Binding-site contacts:
Ligand atom C4A contacts residue SER282 of chain 1.A at 3.6 Å.
Ligand atom C4 contacts residue LEU577 of chain 1.A at 3.5 Å (hydrophobic).
Ligand atom O2B contacts residue ARG373 of chain 1.A at 3.6 Å (salt-bridge).
Ligand atom CAP contacts residue ASP572 of chain 1.A at 3.6 Å.
Ligand atom O3 contacts residue TPW1 of chain 1.C at 3.4 Å.
Ligand atom C8A contacts residue GLY281 of chain 1.A at 3.1 Å.
Ligand atom O4A contacts residue LYS575 of chain 1.A at 2.8 Å (salt-bridge).
Ligand atom OAP contacts residue ARG428 of chain 1.A at 3.6 Å.
Ligand atom N3A contacts residue SER282 of chain 1.A at 3.6 Å.
Ligand atom N7A contacts residue GLY281 of chain 1.A at 3.4 Å (h-bond).
Ligand atom C7P contacts residue LEU577 of chain 1.A at 3.6 Å (hydrophobic).
Ligand atom O2B contacts residue GLY281 of chain 1.A at 3.5 Å (h-bond).
Ligand atom C2A contacts residue TYR377 of chain 1.A at 3.6 Å (hydrophobic).
Ligand atom O3A contacts residue ARG284 of chain 1.A at 3.3 Å.
Ligand atom O9A contacts residue SER285 of chain 1.A at 3.1 Å (h-bond).
Ligand atom O2A contacts residue ARG428 of chain 1.A at 2.9 Å (salt-bridge).
Ligand atom C6P contacts residue ASP572 of chain 1.A at 3.5 Å.
Ligand atom O5A contacts residue ARG284 of chain 1.A at 3.0 Å (salt-bridge).
Ligand atom O9P contacts residue GLN266 of chain 1.A at 2.9 Å (h-bond).
Ligand atom O9P contacts residue GLN304 of chain 1.A at 3.2 Å (h-bond).
Ligand atom P3B contacts residue SER285 of chain 1.A at 3.6 Å.
Ligand atom O3B contacts residue ARG373 of chain 1.A at 3.6 Å (salt-bridge).
Ligand atom O2B contacts residue ARG284 of chain 1.A at 3.2 Å (salt-bridge).
Ligand atom CEP contacts residue GLN304 of chain 1.A at 3.4 Å.
Ligand atom O1 contacts residue TPW1 of chain 1.C at 3.0 Å (h-bond).
Ligand atom O2B contacts residue SER282 of chain 1.A at 3.2 Å.
Ligand atom O8A contacts residue SER285 of chain 1.A at 2.8 Å (h-bond).
Ligand atom O3 contacts residue GLY54 of chain 1.B at 2.9 Å (h-bond).
Ligand atom O9A contacts residue ARG284 of chain 1.A at 3.5 Å (salt-bridge).
Ligand atom O4B contacts residue LEU429 of chain 1.A at 3.4 Å.
Ligand atom CAP contacts residue ARG428 of chain 1.A at 3.4 Å.
Ligand atom OAP contacts residue ASP572 of chain 1.A at 2.7 Å (salt-bridge).
Ligand atom O5P contacts residue GLY444 of chain 1.A at 3.4 Å.
Ligand atom C5P contacts residue LEU424 of chain 1.A at 3.7 Å (hydrophobic).
Ligand atom O1 contacts residue GLN139 of chain 1.B at 3.2 Å (h-bond).
Ligand atom N1A contacts residue TYR377 of chain 1.A at 3.5 Å.
Ligand atom O9A contacts residue ARG373 of chain 1.A at 3.4 Å (salt-bridge).
Ligand atom O7A contacts residue ARG373 of chain 1.A at 3.0 Å (salt-bridge).
Ligand atom N1A contacts residue ALA374 of chain 1.A at 3.6 Å.
Ligand atom C1 contacts residue TPW1 of chain 1.C at 3.3 Å.

Sequence of chain 1.A:
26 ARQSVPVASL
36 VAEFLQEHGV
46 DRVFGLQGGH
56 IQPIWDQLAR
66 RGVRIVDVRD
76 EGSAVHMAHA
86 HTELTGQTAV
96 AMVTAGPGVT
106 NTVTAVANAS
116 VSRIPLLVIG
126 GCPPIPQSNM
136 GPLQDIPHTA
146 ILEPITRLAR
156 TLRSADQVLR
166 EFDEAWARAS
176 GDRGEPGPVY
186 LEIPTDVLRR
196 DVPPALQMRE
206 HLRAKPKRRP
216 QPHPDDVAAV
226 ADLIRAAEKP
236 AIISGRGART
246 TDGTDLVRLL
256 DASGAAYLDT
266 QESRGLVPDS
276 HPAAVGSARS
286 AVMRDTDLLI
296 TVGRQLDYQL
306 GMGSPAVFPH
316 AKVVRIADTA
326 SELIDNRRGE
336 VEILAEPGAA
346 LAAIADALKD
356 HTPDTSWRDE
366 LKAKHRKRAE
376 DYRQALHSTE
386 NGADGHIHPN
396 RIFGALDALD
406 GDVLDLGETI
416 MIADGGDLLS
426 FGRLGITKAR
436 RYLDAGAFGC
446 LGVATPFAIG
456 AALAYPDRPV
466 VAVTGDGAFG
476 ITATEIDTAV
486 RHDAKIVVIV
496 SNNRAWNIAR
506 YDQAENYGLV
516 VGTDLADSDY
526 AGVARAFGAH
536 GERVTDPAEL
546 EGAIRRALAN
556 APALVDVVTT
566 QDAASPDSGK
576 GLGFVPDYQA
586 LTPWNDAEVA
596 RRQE

A protein and the small-molecule ligand that binds it are described below.
Small molecule (SMILES): CC(C)(O)C(=O)SCCNC(=O)CCNC(=O)[C@H](O)C(C)(C)COP(=O)(O)OP(=O)(O)OC[C@H]1O[C@@H](n2cnc3c(N)ncnc32)[C@H](O)[C@@H]1OP(=O)(O)O

Sequence of chain 1.B:
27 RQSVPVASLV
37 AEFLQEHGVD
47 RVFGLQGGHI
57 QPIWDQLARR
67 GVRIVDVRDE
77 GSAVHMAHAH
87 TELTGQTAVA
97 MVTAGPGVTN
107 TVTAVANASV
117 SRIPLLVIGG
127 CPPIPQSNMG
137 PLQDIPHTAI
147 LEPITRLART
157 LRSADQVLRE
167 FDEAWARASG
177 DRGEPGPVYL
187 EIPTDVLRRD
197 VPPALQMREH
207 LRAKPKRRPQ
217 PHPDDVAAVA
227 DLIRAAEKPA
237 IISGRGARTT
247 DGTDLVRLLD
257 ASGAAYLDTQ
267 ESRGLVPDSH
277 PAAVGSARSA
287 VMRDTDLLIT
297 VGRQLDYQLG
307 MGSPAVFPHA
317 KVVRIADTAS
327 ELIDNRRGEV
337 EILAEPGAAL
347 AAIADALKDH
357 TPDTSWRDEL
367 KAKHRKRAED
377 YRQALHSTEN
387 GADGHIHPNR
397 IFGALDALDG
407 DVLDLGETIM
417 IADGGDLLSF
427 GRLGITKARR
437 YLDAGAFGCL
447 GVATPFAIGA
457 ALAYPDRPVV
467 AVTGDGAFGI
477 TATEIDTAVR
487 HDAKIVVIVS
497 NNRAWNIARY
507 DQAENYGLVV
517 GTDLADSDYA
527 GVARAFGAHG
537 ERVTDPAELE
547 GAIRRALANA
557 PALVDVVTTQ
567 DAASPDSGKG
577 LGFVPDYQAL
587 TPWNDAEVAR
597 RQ